Binding-site contacts:
Ligand atom C7 contacts residue ASN200 of chain 1.A at 4.1 Å.
Ligand atom C3 contacts residue GLU308 of chain 1.A at 4.4 Å.
Ligand atom O3 contacts residue GLU308 of chain 1.A at 3.7 Å.
Ligand atom O5 contacts residue ASN179 of chain 1.A at 2.8 Å (h-bond).
Ligand atom O6 contacts residue LYS177 of chain 1.A at 4.0 Å.
Ligand atom O7 contacts residue ASN200 of chain 1.A at 3.3 Å (h-bond).
Ligand atom C7 contacts residue ASN179 of chain 1.A at 3.7 Å.
Ligand atom C6 contacts residue ASN179 of chain 1.A at 4.5 Å.
Ligand atom C4 contacts residue ASN179 of chain 1.A at 4.1 Å.
Ligand atom C1 contacts residue ASN179 of chain 1.A at 2.9 Å.
Ligand atom C8 contacts residue THR181 of chain 1.A at 4.4 Å.
Ligand atom O3 contacts residue ASN179 of chain 1.A at 4.3 Å.
Ligand atom N2 contacts residue ASN179 of chain 1.A at 3.8 Å.
Ligand atom C6 contacts residue LYS177 of chain 1.A at 3.7 Å.
Ligand atom C3 contacts residue ASN179 of chain 1.A at 4.2 Å.
Ligand atom C4 contacts residue GLU308 of chain 1.A at 4.1 Å.
Ligand atom O7 contacts residue ASN179 of chain 1.A at 3.0 Å.
Ligand atom C2 contacts residue ASN179 of chain 1.A at 3.1 Å.
Ligand atom C8 contacts residue ASN200 of chain 1.A at 4.2 Å.
Ligand atom C5 contacts residue ASN179 of chain 1.A at 3.9 Å.

The protein below binds the small molecule below.
Small molecule (SMILES): CC(=O)N[C@@H]1[C@@H](O)[C@H](O)[C@@H](CO)O[C@H]1O

Sequence of chain 1.A:
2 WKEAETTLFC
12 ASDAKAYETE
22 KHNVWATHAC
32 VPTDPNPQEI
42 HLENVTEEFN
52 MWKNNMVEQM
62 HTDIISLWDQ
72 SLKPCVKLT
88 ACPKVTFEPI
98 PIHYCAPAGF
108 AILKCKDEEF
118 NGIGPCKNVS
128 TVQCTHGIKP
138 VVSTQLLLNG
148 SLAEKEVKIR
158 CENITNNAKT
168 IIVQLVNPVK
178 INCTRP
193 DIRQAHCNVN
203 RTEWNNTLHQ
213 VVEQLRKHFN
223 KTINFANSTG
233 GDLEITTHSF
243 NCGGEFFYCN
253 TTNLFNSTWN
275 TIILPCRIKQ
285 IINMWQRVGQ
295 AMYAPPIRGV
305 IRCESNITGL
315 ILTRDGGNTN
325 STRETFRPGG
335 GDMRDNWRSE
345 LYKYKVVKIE